Sequence of chain 3.A:
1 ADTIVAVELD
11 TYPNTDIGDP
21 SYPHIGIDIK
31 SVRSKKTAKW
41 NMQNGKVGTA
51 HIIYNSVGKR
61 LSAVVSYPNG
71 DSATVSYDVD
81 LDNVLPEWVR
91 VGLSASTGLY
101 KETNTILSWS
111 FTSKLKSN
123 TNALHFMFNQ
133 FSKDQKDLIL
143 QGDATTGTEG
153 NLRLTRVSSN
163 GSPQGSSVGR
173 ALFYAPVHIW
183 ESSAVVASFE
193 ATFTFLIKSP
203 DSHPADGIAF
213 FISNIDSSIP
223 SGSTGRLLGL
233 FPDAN

Binding-site contacts:
Ligand atom C contacts residue ALA125 of chain 3.A at 4.3 Å (hydrophobic).
Ligand atom CG contacts residue PHE130 of chain 2.A at 3.3 Å (hydrophobic).
Ligand atom C contacts residue SER113 of chain 3.A at 3.4 Å.
Ligand atom CG contacts residue GLN137 of chain 2.A at 4.1 Å.
Ligand atom O contacts residue VAL179 of chain 3.A at 3.6 Å.
Ligand atom C contacts residue VAL179 of chain 3.A at 4.3 Å (hydrophobic).
Ligand atom OXT contacts residue SER113 of chain 3.A at 3.7 Å.
Ligand atom CA contacts residue ASP139 of chain 2.A at 4.3 Å.
Ligand atom N contacts residue LEU126 of chain 3.A at 3.9 Å.
Ligand atom OXT contacts residue LEU115 of chain 3.A at 3.7 Å.
Ligand atom CG contacts residue TRP88 of chain 3.A at 4.0 Å (hydrophobic).
Ligand atom O contacts residue HIS180 of chain 3.A at 2.3 Å (h-bond).
Ligand atom O contacts residue SER113 of chain 3.A at 2.5 Å (h-bond).
Ligand atom O contacts residue LEU115 of chain 3.A at 4.2 Å.
Ligand atom CB contacts residue ASN124 of chain 3.A at 3.8 Å.
Ligand atom OXT contacts residue ALA125 of chain 3.A at 3.4 Å (h-bond).
Ligand atom N contacts residue ASP139 of chain 2.A at 3.8 Å.
Ligand atom CB contacts residue PHE130 of chain 2.A at 4.1 Å (hydrophobic).
Ligand atom OXT contacts residue LYS114 of chain 3.A at 4.1 Å.
Ligand atom CA contacts residue HIS180 of chain 3.A at 3.8 Å.
Ligand atom CB contacts residue ASP139 of chain 2.A at 3.6 Å.
Ligand atom N contacts residue PRO178 of chain 3.A at 4.2 Å.
Ligand atom C contacts residue ASN124 of chain 3.A at 4.1 Å.
Ligand atom CG contacts residue HIS180 of chain 3.A at 4.2 Å.
Ligand atom OXT contacts residue LEU126 of chain 3.A at 4.0 Å.
Ligand atom CB contacts residue LEU126 of chain 3.A at 4.4 Å (hydrophobic).
Ligand atom CA contacts residue VAL179 of chain 3.A at 4.3 Å (hydrophobic).
Ligand atom C contacts residue HIS180 of chain 3.A at 3.3 Å.
Ligand atom N contacts residue TRP88 of chain 3.A at 4.3 Å.
Ligand atom OXT contacts residue ASN124 of chain 3.A at 2.9 Å (h-bond).
Ligand atom CB contacts residue ALA125 of chain 3.A at 4.0 Å (hydrophobic).
Ligand atom N contacts residue HIS180 of chain 3.A at 2.7 Å (h-bond).
Ligand atom CG contacts residue ASP139 of chain 2.A at 2.3 Å.
Ligand atom O contacts residue ILE181 of chain 3.A at 4.2 Å.
Ligand atom CA contacts residue LEU126 of chain 3.A at 3.6 Å (hydrophobic).
Ligand atom OXT contacts residue HIS180 of chain 3.A at 3.9 Å.
Ligand atom CA contacts residue ALA125 of chain 3.A at 4.0 Å (hydrophobic).
Ligand atom N contacts residue VAL179 of chain 3.A at 3.3 Å.
Ligand atom C contacts residue LEU126 of chain 3.A at 4.0 Å (hydrophobic).
Ligand atom CB contacts residue HIS180 of chain 3.A at 4.3 Å.

Sequence of chain 2.A:
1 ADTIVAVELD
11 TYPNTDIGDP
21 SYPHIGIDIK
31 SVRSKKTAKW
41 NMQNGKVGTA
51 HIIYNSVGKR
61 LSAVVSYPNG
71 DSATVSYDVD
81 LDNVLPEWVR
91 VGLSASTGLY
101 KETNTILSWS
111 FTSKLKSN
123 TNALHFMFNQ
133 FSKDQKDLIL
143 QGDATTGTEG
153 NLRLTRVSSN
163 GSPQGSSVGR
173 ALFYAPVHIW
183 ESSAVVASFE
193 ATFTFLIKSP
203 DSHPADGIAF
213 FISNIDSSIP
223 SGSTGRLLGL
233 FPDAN

This protein binds this small molecule.
Small molecule (SMILES): CC[C@@H](N)C(=O)O